The small molecule below binds the protein below.
Small molecule (SMILES): CC[C@H](C)[C@H](N)C(=O)N[C@@H](CO)C(=O)N[C@@H](CCC(=O)O)C(=O)N[C@H](C=O)C(C)C

Sequence of chain 1.E:
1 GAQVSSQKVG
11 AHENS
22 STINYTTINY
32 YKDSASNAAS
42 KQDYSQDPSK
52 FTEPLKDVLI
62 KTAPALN

Binding-site contacts:
Ligand atom N contacts residue ALA2 of chain 1.E at 2.8 Å (h-bond).
Ligand atom OG contacts residue GLN3 of chain 1.E at 3.3 Å (h-bond).
Ligand atom CA contacts residue ALA2 of chain 1.E at 3.4 Å (hydrophobic).
Ligand atom O contacts residue GLN3 of chain 1.E at 3.0 Å (h-bond).
Ligand atom CG2 contacts residue SER5 of chain 1.E at 3.2 Å.
Ligand atom C contacts residue ALA2 of chain 1.E at 3.6 Å (hydrophobic).
Ligand atom CG2 contacts residue GLN3 of chain 1.E at 3.9 Å.
Ligand atom O contacts residue VAL4 of chain 1.E at 4.4 Å.
Ligand atom CB contacts residue ALA2 of chain 1.E at 4.0 Å (hydrophobic).
Ligand atom C contacts residue ALA2 of chain 1.E at 4.2 Å (hydrophobic).
Ligand atom O contacts residue VAL4 of chain 1.E at 4.2 Å.
Ligand atom OE1 contacts residue VAL4 of chain 1.E at 3.3 Å (h-bond).
Ligand atom CB contacts residue VAL4 of chain 1.E at 4.2 Å (hydrophobic).
Ligand atom CG2 contacts residue ALA2 of chain 1.E at 4.3 Å (hydrophobic).
Ligand atom CB contacts residue ALA2 of chain 1.E at 3.5 Å (hydrophobic).
Ligand atom CD contacts residue VAL4 of chain 1.E at 3.8 Å (hydrophobic).
Ligand atom CB contacts residue VAL4 of chain 1.E at 4.0 Å (hydrophobic).
Ligand atom CA contacts residue VAL4 of chain 1.E at 4.0 Å (hydrophobic).
Ligand atom CA contacts residue ALA2 of chain 1.E at 3.8 Å (hydrophobic).
Ligand atom C contacts residue GLN3 of chain 1.E at 3.8 Å.
Ligand atom N contacts residue ALA2 of chain 1.E at 4.3 Å.
Ligand atom N contacts residue VAL4 of chain 1.E at 3.0 Å (h-bond).
Ligand atom CA contacts residue VAL4 of chain 1.E at 3.5 Å (hydrophobic).
Ligand atom CB contacts residue GLN3 of chain 1.E at 3.6 Å.
Ligand atom C contacts residue VAL4 of chain 1.E at 4.4 Å (hydrophobic).
Ligand atom N contacts residue GLN3 of chain 1.E at 4.5 Å.
Ligand atom CG2 contacts residue VAL4 of chain 1.E at 3.4 Å (hydrophobic).
Ligand atom CB contacts residue GLN3 of chain 1.E at 4.1 Å.
Ligand atom CG1 contacts residue GLN3 of chain 1.E at 3.0 Å.
Ligand atom C contacts residue VAL4 of chain 1.E at 4.5 Å (hydrophobic).
Ligand atom C contacts residue VAL4 of chain 1.E at 3.5 Å (hydrophobic).
Ligand atom CA contacts residue GLN3 of chain 1.E at 4.3 Å.
Ligand atom OE2 contacts residue VAL4 of chain 1.E at 3.6 Å.
Ligand atom N contacts residue VAL4 of chain 1.E at 4.1 Å.